Sequence of chain 1.D:
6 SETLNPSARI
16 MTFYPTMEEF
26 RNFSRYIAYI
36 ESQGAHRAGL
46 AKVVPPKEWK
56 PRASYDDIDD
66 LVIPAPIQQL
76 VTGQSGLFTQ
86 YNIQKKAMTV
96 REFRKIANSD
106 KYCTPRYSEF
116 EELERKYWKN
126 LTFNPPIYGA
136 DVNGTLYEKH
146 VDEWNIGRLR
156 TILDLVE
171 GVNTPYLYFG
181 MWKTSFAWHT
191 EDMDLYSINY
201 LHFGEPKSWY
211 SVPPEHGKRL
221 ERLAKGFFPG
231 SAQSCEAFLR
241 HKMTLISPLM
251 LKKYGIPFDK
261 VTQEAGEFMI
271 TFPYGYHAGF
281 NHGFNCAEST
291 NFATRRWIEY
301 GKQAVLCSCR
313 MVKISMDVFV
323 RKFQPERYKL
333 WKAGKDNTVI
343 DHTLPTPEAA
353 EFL

A protein and the small-molecule ligand that binds it are described below.
Small molecule (SMILES): CC1(c2cccc(Cl)c2)CCN(CCc2cnn(-c3nccc4c(=O)[nH]cnc34)c2)CC1

Binding-site contacts:
Ligand atom N1 contacts residue TYR178 of chain 1.D at 3.8 Å.
Ligand atom C11 contacts residue ASP136 of chain 1.D at 3.9 Å.
Ligand atom N contacts residue ZN1 of chain 1.S at 2.2 Å.
Ligand atom O contacts residue TYR133 of chain 1.D at 3.3 Å (h-bond).
Ligand atom N3 contacts residue ZN1 of chain 1.S at 2.9 Å.
Ligand atom N2 contacts residue TYR178 of chain 1.D at 3.9 Å.
Ligand atom C2 contacts residue HIS189 of chain 1.D at 3.6 Å.
Ligand atom O contacts residue PHE186 of chain 1.D at 3.4 Å.
Ligand atom C12 contacts residue ASP136 of chain 1.D at 3.5 Å.
Ligand atom C15 contacts residue TYR176 of chain 1.D at 3.5 Å (hydrophobic).
Ligand atom O contacts residue LYS207 of chain 1.D at 2.8 Å (salt-bridge).
Ligand atom C2 contacts residue ZN1 of chain 1.S at 3.0 Å.
Ligand atom C4 contacts residue PHE186 of chain 1.D at 3.6 Å (hydrophobic).
Ligand atom C6 contacts residue TYR133 of chain 1.D at 3.9 Å (hydrophobic).
Ligand atom C1 contacts residue HIS277 of chain 1.D at 3.7 Å.
Ligand atom C5 contacts residue PHE186 of chain 1.D at 3.3 Å (hydrophobic).
Ligand atom C23 contacts residue ASP136 of chain 1.D at 3.8 Å.
Ligand atom C23 contacts residue TYR176 of chain 1.D at 3.5 Å (hydrophobic).
Ligand atom C5 contacts residue LYS207 of chain 1.D at 4.0 Å.
Ligand atom C7 contacts residue HIS189 of chain 1.D at 3.6 Å.
Ligand atom N contacts residue HIS189 of chain 1.D at 3.5 Å (h-bond).
Ligand atom C7 contacts residue GLU191 of chain 1.D at 3.2 Å.
Ligand atom N contacts residue HIS277 of chain 1.D at 3.4 Å (h-bond).
Ligand atom C6 contacts residue TYR178 of chain 1.D at 3.4 Å (hydrophobic).
Ligand atom C contacts residue PHE186 of chain 1.D at 3.7 Å (hydrophobic).
Ligand atom C1 contacts residue ZN1 of chain 1.S at 3.2 Å.
Ligand atom N4 contacts residue HIS189 of chain 1.D at 2.9 Å (h-bond).
Ligand atom C6 contacts residue PHE186 of chain 1.D at 3.9 Å (hydrophobic).
Ligand atom C5 contacts residue TYR133 of chain 1.D at 3.5 Å (hydrophobic).
Ligand atom N contacts residue GLU191 of chain 1.D at 3.6 Å.
Ligand atom N4 contacts residue GLU191 of chain 1.D at 3.0 Å (salt-bridge).
Ligand atom N3 contacts residue HIS189 of chain 1.D at 3.2 Å (h-bond).
Ligand atom C16 contacts residue TYR176 of chain 1.D at 3.9 Å (hydrophobic).
Ligand atom N4 contacts residue ZN1 of chain 1.S at 2.2 Å.
Ligand atom C contacts residue TRP209 of chain 1.D at 3.6 Å (hydrophobic).
Ligand atom N1 contacts residue PHE186 of chain 1.D at 3.8 Å.
Ligand atom N1 contacts residue TYR133 of chain 1.D at 2.9 Å (h-bond).
Ligand atom C7 contacts residue ZN1 of chain 1.S at 3.4 Å.
Ligand atom C1 contacts residue TRP209 of chain 1.D at 3.6 Å (hydrophobic).
Ligand atom C11 contacts residue TYR178 of chain 1.D at 3.5 Å (hydrophobic).